Sequence of chain 1.D:
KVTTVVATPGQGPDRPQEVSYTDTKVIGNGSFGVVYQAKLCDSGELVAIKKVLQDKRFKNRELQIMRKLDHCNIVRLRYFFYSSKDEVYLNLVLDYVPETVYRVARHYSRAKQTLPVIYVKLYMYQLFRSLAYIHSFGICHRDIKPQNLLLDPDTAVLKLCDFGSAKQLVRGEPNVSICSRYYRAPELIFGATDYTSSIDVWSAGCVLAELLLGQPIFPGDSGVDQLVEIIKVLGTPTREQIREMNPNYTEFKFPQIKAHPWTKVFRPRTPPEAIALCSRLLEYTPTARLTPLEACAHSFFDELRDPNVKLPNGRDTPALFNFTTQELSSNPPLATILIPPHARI

Binding-site contacts:
Ligand atom CD1 contacts residue ASP204 of chain 1.D at 3.8 Å.
Ligand atom CZ3 contacts residue ILE66 of chain 1.D at 4.1 Å (hydrophobic).
Ligand atom CAE contacts residue VAL139 of chain 1.D at 3.1 Å (hydrophobic).
Ligand atom CAQ contacts residue LEU192 of chain 1.D at 3.9 Å (hydrophobic).
Ligand atom O contacts residue ASP137 of chain 1.D at 3.9 Å.
Ligand atom CB contacts residue LEU136 of chain 1.D at 4.1 Å (hydrophobic).
Ligand atom CAR contacts residue LEU192 of chain 1.D at 3.7 Å (hydrophobic).
Ligand atom C contacts residue LEU192 of chain 1.D at 3.7 Å (hydrophobic).
Ligand atom CH2 contacts residue GLY67 of chain 1.D at 3.7 Å.
Ligand atom NAL contacts residue ASP137 of chain 1.D at 3.0 Å (salt-bridge).
Ligand atom NAK contacts residue ASP137 of chain 1.D at 3.5 Å (salt-bridge).
Ligand atom CAD contacts residue TYR138 of chain 1.D at 4.1 Å (hydrophobic).
Ligand atom CAD contacts residue PRO140 of chain 1.D at 4.0 Å (hydrophobic).
Ligand atom CAR contacts residue VAL139 of chain 1.D at 3.9 Å (hydrophobic).
Ligand atom CH2 contacts residue VAL74 of chain 1.D at 3.7 Å (hydrophobic).
Ligand atom O contacts residue CYS203 of chain 1.D at 3.6 Å.
Ligand atom NAK contacts residue VAL139 of chain 1.D at 2.9 Å (h-bond).
Ligand atom CZ3 contacts residue GLY67 of chain 1.D at 3.7 Å.
Ligand atom NE1 contacts residue ASP204 of chain 1.D at 3.6 Å.
Ligand atom CAR contacts residue ASP137 of chain 1.D at 3.6 Å.
Ligand atom NAL contacts residue ALA87 of chain 1.D at 4.1 Å.
Ligand atom NAK contacts residue TYR138 of chain 1.D at 3.4 Å.
Ligand atom CZ3 contacts residue VAL74 of chain 1.D at 3.7 Å (hydrophobic).
Ligand atom CAE contacts residue PRO140 of chain 1.D at 3.7 Å (hydrophobic).
Ligand atom CZ2 contacts residue PHE71 of chain 1.D at 3.7 Å (hydrophobic).
Ligand atom CD2 contacts residue VAL74 of chain 1.D at 3.7 Å (hydrophobic).
Ligand atom C contacts residue ASP137 of chain 1.D at 3.9 Å.
Ligand atom O contacts residue VAL114 of chain 1.D at 3.2 Å.
Ligand atom O contacts residue LEU136 of chain 1.D at 3.4 Å.
Ligand atom C contacts residue CYS203 of chain 1.D at 3.8 Å (hydrophobic).
Ligand atom CAF contacts residue VAL139 of chain 1.D at 4.0 Å (hydrophobic).
Ligand atom CA contacts residue CYS203 of chain 1.D at 3.6 Å (hydrophobic).
Ligand atom CE2 contacts residue VAL74 of chain 1.D at 3.7 Å (hydrophobic).
Ligand atom NAL contacts residue LEU192 of chain 1.D at 3.6 Å.
Ligand atom CE3 contacts residue VAL74 of chain 1.D at 3.4 Å (hydrophobic).
Ligand atom CAD contacts residue VAL139 of chain 1.D at 3.3 Å (hydrophobic).
Ligand atom CAE contacts residue TYR138 of chain 1.D at 3.2 Å (hydrophobic).
Ligand atom CZ2 contacts residue VAL74 of chain 1.D at 3.8 Å (hydrophobic).
Ligand atom C contacts residue VAL114 of chain 1.D at 4.1 Å (hydrophobic).
Ligand atom N contacts residue CYS203 of chain 1.D at 3.8 Å.

The protein below binds the small molecule below.
Small molecule (SMILES): O=C1Nc2ncccc2N[C@@H]1Cc1c[nH]c2ccccc12